Binding-site contacts:
Ligand atom O6 contacts residue ASN244 of chain 1.C at 4.5 Å.
Ligand atom N2 contacts residue ASN232 of chain 1.C at 2.8 Å (h-bond).
Ligand atom C7 contacts residue THR243 of chain 1.C at 4.3 Å.
Ligand atom N2 contacts residue ASP233 of chain 1.C at 4.5 Å.
Ligand atom C8 contacts residue THR243 of chain 1.C at 4.0 Å.
Ligand atom C6 contacts residue VAL84 of chain 1.C at 4.5 Å (hydrophobic).
Ligand atom O5 contacts residue ASN244 of chain 1.C at 2.3 Å (h-bond).
Ligand atom O3 contacts residue ASN232 of chain 1.C at 3.6 Å (h-bond).
Ligand atom C4 contacts residue ASN244 of chain 1.C at 4.2 Å.
Ligand atom C1 contacts residue ASN244 of chain 1.C at 1.4 Å.
Ligand atom C8 contacts residue ASP233 of chain 1.C at 3.7 Å.
Ligand atom O5 contacts residue VAL84 of chain 1.C at 4.2 Å.
Ligand atom N2 contacts residue ASN244 of chain 1.C at 2.9 Å (h-bond).
Ligand atom C2 contacts residue ASN244 of chain 1.C at 2.6 Å.
Ligand atom C3 contacts residue ASN244 of chain 1.C at 3.9 Å.
Ligand atom N2 contacts residue THR243 of chain 1.C at 4.3 Å.
Ligand atom C8 contacts residue ASN232 of chain 1.C at 3.3 Å.
Ligand atom C7 contacts residue ASN232 of chain 1.C at 3.5 Å.
Ligand atom O6 contacts residue VAL84 of chain 1.C at 3.9 Å.
Ligand atom C3 contacts residue ASN232 of chain 1.C at 4.3 Å.
Ligand atom C5 contacts residue ASN244 of chain 1.C at 3.6 Å.
Ligand atom C7 contacts residue ASN244 of chain 1.C at 3.6 Å.
Ligand atom C2 contacts residue ASN232 of chain 1.C at 3.7 Å.
Ligand atom O7 contacts residue ASN244 of chain 1.C at 4.0 Å.
Ligand atom C8 contacts residue ASN244 of chain 1.C at 4.1 Å.

Sequence of chain 1.C:
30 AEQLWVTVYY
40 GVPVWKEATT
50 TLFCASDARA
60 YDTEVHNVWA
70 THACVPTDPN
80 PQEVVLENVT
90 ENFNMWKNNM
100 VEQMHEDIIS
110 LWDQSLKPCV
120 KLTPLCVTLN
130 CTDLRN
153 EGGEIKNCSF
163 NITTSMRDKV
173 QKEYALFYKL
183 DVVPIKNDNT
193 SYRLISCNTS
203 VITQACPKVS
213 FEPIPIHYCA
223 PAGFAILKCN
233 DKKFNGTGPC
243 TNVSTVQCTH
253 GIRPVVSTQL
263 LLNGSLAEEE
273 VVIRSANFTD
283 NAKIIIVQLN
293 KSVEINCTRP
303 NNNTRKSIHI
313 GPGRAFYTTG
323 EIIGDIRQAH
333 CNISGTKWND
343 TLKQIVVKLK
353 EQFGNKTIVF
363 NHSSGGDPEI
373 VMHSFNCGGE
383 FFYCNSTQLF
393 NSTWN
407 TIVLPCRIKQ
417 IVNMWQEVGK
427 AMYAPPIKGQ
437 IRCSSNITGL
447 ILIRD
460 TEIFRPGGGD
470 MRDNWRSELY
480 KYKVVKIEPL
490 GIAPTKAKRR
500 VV

A protein and the small-molecule ligand that binds it are described below.
Small molecule (SMILES): CC(=O)N[C@H]1[C@H](O[C@H]2[C@H](O)[C@@H](NC(C)=O)CO[C@@H]2CO)O[C@H](CO)[C@@H](O)[C@@H]1O